Sequence of chain 44.A:
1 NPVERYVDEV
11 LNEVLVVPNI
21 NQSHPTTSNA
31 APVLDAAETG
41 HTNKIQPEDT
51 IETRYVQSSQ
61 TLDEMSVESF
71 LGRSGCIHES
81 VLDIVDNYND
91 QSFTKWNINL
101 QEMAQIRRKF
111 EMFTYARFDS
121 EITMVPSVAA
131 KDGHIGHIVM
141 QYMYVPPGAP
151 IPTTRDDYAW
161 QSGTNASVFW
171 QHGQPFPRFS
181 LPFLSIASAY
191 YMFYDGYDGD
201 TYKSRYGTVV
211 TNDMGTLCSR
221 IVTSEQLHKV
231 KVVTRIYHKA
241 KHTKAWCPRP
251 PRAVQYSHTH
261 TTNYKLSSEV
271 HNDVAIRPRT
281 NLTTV

Sequence of chain 44.C:
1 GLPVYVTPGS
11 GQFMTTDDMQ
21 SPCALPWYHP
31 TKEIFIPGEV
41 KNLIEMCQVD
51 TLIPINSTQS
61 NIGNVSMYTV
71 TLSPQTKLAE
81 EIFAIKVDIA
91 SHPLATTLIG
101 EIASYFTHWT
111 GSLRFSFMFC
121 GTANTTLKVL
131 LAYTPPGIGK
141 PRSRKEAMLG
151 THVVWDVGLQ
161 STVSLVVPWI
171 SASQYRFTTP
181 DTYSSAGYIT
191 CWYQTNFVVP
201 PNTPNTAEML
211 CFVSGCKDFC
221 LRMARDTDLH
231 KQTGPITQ

This protein binds this small molecule.
Small molecule (SMILES): Cc1cc(CCCOc2c(C)cc(-c3noc(C(F)(F)F)n3)cc2C)on1

Binding-site contacts:
Ligand atom C3A contacts residue TYR144 of chain 44.A at 3.7 Å (hydrophobic).
Ligand atom C4B contacts residue LEU181 of chain 44.A at 3.8 Å (hydrophobic).
Ligand atom F2 contacts residue VAL168 of chain 44.A at 2.9 Å.
Ligand atom N3A contacts residue PHE179 of chain 44.A at 3.2 Å.
Ligand atom F1 contacts residue TYR142 of chain 44.A at 3.3 Å.
Ligand atom F3 contacts residue TYR144 of chain 44.A at 3.1 Å.
Ligand atom C5B contacts residue LEU181 of chain 44.A at 3.5 Å (hydrophobic).
Ligand atom F3 contacts residue MET143 of chain 44.A at 3.3 Å.
Ligand atom C1B contacts residue ILE98 of chain 44.A at 3.7 Å (hydrophobic).
Ligand atom C6B contacts residue LEU181 of chain 44.A at 3.5 Å (hydrophobic).
Ligand atom N1A contacts residue TYR144 of chain 44.A at 3.3 Å.
Ligand atom O1 contacts residue LEU100 of chain 44.A at 3.7 Å.
Ligand atom O1A contacts residue TYR144 of chain 44.A at 3.3 Å.
Ligand atom N2 contacts residue LEU100 of chain 44.A at 3.8 Å.
Ligand atom CM3 contacts residue ASN212 of chain 44.A at 3.6 Å.
Ligand atom CM6 contacts residue MET214 of chain 44.A at 3.4 Å (hydrophobic).
Ligand atom C5B contacts residue TYR144 of chain 44.A at 3.7 Å (hydrophobic).
Ligand atom F1 contacts residue MET124 of chain 44.A at 3.5 Å.
Ligand atom F2 contacts residue TYR142 of chain 44.A at 3.6 Å.
Ligand atom F2 contacts residue PHE179 of chain 44.A at 3.6 Å.
Ligand atom C3A contacts residue PHE179 of chain 44.A at 3.4 Å (hydrophobic).
Ligand atom CM2 contacts residue ILE122 of chain 44.A at 3.5 Å (hydrophobic).
Ligand atom C1B contacts residue LEU181 of chain 44.A at 3.8 Å (hydrophobic).
Ligand atom CM3 contacts residue TYR190 of chain 44.A at 3.7 Å (hydrophobic).
Ligand atom C1C contacts residue MET214 of chain 44.A at 3.5 Å (hydrophobic).
Ligand atom O1B contacts residue ILE98 of chain 44.A at 3.1 Å.
Ligand atom F3 contacts residue TYR142 of chain 44.A at 2.6 Å.
Ligand atom C3 contacts residue LEU100 of chain 44.A at 3.6 Å (hydrophobic).
Ligand atom F3 contacts residue ALA166 of chain 44.A at 3.2 Å.
Ligand atom C2A contacts residue PHE179 of chain 44.A at 3.5 Å (hydrophobic).
Ligand atom N1A contacts residue PHE179 of chain 44.A at 3.6 Å.
Ligand atom CM4 contacts residue TYR142 of chain 44.A at 3.5 Å (hydrophobic).
Ligand atom F1 contacts residue LEU217 of chain 44.A at 3.3 Å.
Ligand atom C4 contacts residue TYR190 of chain 44.A at 3.6 Å (hydrophobic).
Ligand atom CM6 contacts residue TYR144 of chain 44.A at 3.6 Å (hydrophobic).
Ligand atom C2A contacts residue TYR144 of chain 44.A at 3.6 Å (hydrophobic).
Ligand atom C4 contacts residue LEU100 of chain 44.A at 3.7 Å (hydrophobic).
Ligand atom CM6 contacts residue LEU184 of chain 44.A at 3.4 Å (hydrophobic).
Ligand atom O1 contacts residue MET214 of chain 44.A at 3.3 Å.
Ligand atom N3A contacts residue LEU217 of chain 44.A at 3.6 Å.